A small-molecule ligand and the protein it binds are described below.
Small molecule (SMILES): C[C@H](C(=O)OCCNC(=O)CCNC(=O)[C@H](O)C(C)(C)COP(=O)(O)OP(=O)(O)OC[C@H]1O[C@@H](n2cnc3c(N)ncnc32)[C@H](O)[C@@H]1OP(=O)(O)O)S(=O)(=O)O

Binding-site contacts:
Ligand atom CPB contacts residue LCV1 of chain 2.C at 0.8 Å.
Ligand atom C1' contacts residue LCV1 of chain 2.C at 0.5 Å.
Ligand atom OS1 contacts residue LCV1 of chain 2.C at 0.7 Å (h-bond).
Ligand atom CP3 contacts residue LCV1 of chain 2.C at 0.3 Å.
Ligand atom CP9 contacts residue LCV1 of chain 2.C at 0.5 Å.
Ligand atom OP1 contacts residue LCV1 of chain 2.C at 0.8 Å (h-bond).
Ligand atom OS5 contacts residue LCV1 of chain 2.C at 0.9 Å.
Ligand atom CS1 contacts residue LCV1 of chain 2.C at 0.9 Å.
Ligand atom C2' contacts residue LCV1 of chain 2.C at 0.3 Å.
Ligand atom O7 contacts residue LCV1 of chain 2.C at 0.5 Å (h-bond).
Ligand atom NP2 contacts residue LCV1 of chain 2.C at 0.3 Å (h-bond).
Ligand atom O33 contacts residue LCV1 of chain 2.C at 0.9 Å (h-bond).
Ligand atom CP7 contacts residue LCV1 of chain 2.C at 0.4 Å.
Ligand atom OPS contacts residue LCV1 of chain 2.C at 0.4 Å (h-bond).
Ligand atom OP2 contacts residue LCV1 of chain 2.C at 0.3 Å (h-bond).
Ligand atom O3' contacts residue LCV1 of chain 2.C at 0.4 Å (h-bond).
Ligand atom O31 contacts residue LCV1 of chain 2.C at 0.8 Å (h-bond).
Ligand atom O4' contacts residue LCV1 of chain 2.C at 0.6 Å (h-bond).
Ligand atom CPA contacts residue LCV1 of chain 2.C at 0.2 Å.
Ligand atom O56 contacts residue LCV1 of chain 2.C at 1.0 Å (h-bond).
Ligand atom OP3 contacts residue LCV1 of chain 2.C at 0.7 Å (h-bond).
Ligand atom O2' contacts residue LCV1 of chain 2.C at 0.5 Å (h-bond).
Ligand atom CS2 contacts residue LCV1 of chain 2.C at 1.1 Å.
Ligand atom CP4 contacts residue LCV1 of chain 2.C at 0.1 Å.
Ligand atom O5' contacts residue LCV1 of chain 2.C at 0.8 Å (h-bond).
Ligand atom C5' contacts residue LCV1 of chain 2.C at 0.3 Å.
Ligand atom P3 contacts residue LCV1 of chain 2.C at 0.6 Å.
Ligand atom CP6 contacts residue LCV1 of chain 2.C at 0.3 Å.
Ligand atom C3' contacts residue LCV1 of chain 2.C at 0.3 Å.
Ligand atom NP1 contacts residue LCV1 of chain 2.C at 0.8 Å (h-bond).
Ligand atom O32 contacts residue LCV1 of chain 2.C at 0.5 Å (h-bond).
Ligand atom CP5 contacts residue LCV1 of chain 2.C at 0.3 Å.
Ligand atom O22 contacts residue LCV1 of chain 2.C at 0.4 Å (h-bond).
Ligand atom P1 contacts residue LCV1 of chain 2.C at 0.8 Å.
Ligand atom C4' contacts residue LCV1 of chain 2.C at 0.2 Å.
Ligand atom CP1 contacts residue LCV1 of chain 2.C at 0.7 Å.
Ligand atom O6 contacts residue LCV1 of chain 2.C at 0.2 Å (h-bond).
Ligand atom OS4 contacts residue LCV1 of chain 2.C at 0.6 Å (h-bond).
Ligand atom SS4 contacts residue LCV1 of chain 2.C at 0.5 Å (h-bond).
Ligand atom CP8 contacts residue LCV1 of chain 2.C at 0.6 Å.

Sequence of chain 1.A:
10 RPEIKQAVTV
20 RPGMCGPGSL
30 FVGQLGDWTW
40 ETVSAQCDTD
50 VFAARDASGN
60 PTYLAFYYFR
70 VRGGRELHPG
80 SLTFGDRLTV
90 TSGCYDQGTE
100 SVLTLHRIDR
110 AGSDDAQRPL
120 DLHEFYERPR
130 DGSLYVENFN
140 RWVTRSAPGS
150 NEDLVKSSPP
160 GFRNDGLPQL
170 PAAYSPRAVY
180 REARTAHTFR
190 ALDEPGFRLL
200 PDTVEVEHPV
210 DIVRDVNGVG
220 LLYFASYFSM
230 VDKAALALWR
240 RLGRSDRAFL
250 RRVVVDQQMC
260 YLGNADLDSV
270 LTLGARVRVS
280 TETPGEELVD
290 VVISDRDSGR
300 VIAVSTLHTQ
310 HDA

Sequence of chain 2.A:
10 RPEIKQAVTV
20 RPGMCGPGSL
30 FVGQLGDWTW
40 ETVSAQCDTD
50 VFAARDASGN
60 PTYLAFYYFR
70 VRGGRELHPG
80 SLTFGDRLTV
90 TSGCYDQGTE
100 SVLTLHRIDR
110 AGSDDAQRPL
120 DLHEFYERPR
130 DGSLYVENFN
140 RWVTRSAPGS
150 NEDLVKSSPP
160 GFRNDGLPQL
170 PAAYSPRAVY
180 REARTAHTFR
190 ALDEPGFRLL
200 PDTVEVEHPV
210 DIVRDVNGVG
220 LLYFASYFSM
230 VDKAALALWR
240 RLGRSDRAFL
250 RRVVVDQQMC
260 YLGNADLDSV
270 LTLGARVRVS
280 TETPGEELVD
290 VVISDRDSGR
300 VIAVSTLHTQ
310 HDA